Sequence of chain 1.B:
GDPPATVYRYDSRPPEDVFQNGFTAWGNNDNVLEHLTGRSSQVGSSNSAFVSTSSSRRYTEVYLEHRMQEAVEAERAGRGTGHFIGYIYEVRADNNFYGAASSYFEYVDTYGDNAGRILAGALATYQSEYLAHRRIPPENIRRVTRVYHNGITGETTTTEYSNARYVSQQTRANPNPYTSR

A protein and the small-molecule ligand that binds it are described below.
Small molecule (SMILES): NC(=O)c1cccc(N[C@H]2O[C@H](COP(=O)(O)OP(=O)(O)OC[C@H]3O[C@@H](n4cnc5c(N)ncnc54)[C@H](O)[C@@H]3O)[C@@H](O)[C@H]2O)c1

Binding-site contacts:
Ligand atom O3D contacts residue GLY40 of chain 1.B at 3.5 Å.
Ligand atom O2N contacts residue TYR65 of chain 1.B at 2.6 Å (h-bond).
Ligand atom O2A contacts residue TRP28 of chain 1.B at 2.9 Å (h-bond).
Ligand atom C2N contacts residue SER54 of chain 1.B at 3.5 Å.
Ligand atom C5A contacts residue ARG15 of chain 1.B at 3.5 Å.
Ligand atom C6N contacts residue TYR61 of chain 1.B at 3.5 Å (hydrophobic).
Ligand atom N7A contacts residue TRP28 of chain 1.B at 3.5 Å.
Ligand atom C4A contacts residue ARG15 of chain 1.B at 3.6 Å.
Ligand atom N9A contacts residue TRP28 of chain 1.B at 3.3 Å.
Ligand atom N7N contacts residue ARG11 of chain 1.B at 3.4 Å (salt-bridge).
Ligand atom O3B contacts residue ASP13 of chain 1.B at 3.5 Å (salt-bridge).
Ligand atom C8A contacts residue ARG15 of chain 1.B at 3.5 Å.
Ligand atom C8A contacts residue TRP28 of chain 1.B at 3.5 Å (hydrophobic).
Ligand atom C2B contacts residue SER14 of chain 1.B at 3.6 Å.
Ligand atom C5N contacts residue THR55 of chain 1.B at 3.4 Å.
Ligand atom N8N contacts residue GLU131 of chain 1.B at 3.4 Å (salt-bridge).
Ligand atom O7N contacts residue TYR12 of chain 1.B at 2.9 Å (h-bond).
Ligand atom C6N contacts residue GLU131 of chain 1.B at 3.3 Å.
Ligand atom O3B contacts residue SER14 of chain 1.B at 3.2 Å (h-bond).
Ligand atom O7N contacts residue THR62 of chain 1.B at 3.5 Å.
Ligand atom N7N contacts residue TYR12 of chain 1.B at 3.2 Å (h-bond).
Ligand atom O2A contacts residue GLN44 of chain 1.B at 3.0 Å (h-bond).
Ligand atom O2A contacts residue SER43 of chain 1.B at 3.4 Å.
Ligand atom N3A contacts residue TRP28 of chain 1.B at 3.3 Å.
Ligand atom O4B contacts residue GLN44 of chain 1.B at 3.3 Å.
Ligand atom C6A contacts residue ARG15 of chain 1.B at 3.6 Å.
Ligand atom C4B contacts residue GLN44 of chain 1.B at 3.4 Å.
Ligand atom C1N contacts residue SER54 of chain 1.B at 3.6 Å.
Ligand atom O7N contacts residue ARG11 of chain 1.B at 3.5 Å.
Ligand atom N7N contacts residue TYR65 of chain 1.B at 3.5 Å.
Ligand atom C2A contacts residue TRP28 of chain 1.B at 3.6 Å (hydrophobic).
Ligand atom C5N contacts residue TYR61 of chain 1.B at 3.4 Å (hydrophobic).
Ligand atom C5A contacts residue TRP28 of chain 1.B at 3.5 Å (hydrophobic).
Ligand atom C4A contacts residue TRP28 of chain 1.B at 3.2 Å (hydrophobic).
Ligand atom O1A contacts residue ARG11 of chain 1.B at 3.2 Å (salt-bridge).
Ligand atom O1N contacts residue ARG11 of chain 1.B at 2.8 Å (salt-bridge).
Ligand atom O5B contacts residue ARG11 of chain 1.B at 3.4 Å (salt-bridge).
Ligand atom O2B contacts residue SER14 of chain 1.B at 2.6 Å (h-bond).
Ligand atom N7A contacts residue ARG15 of chain 1.B at 3.5 Å (salt-bridge).
Ligand atom N6A contacts residue THR26 of chain 1.B at 2.9 Å (h-bond).